Binding-site contacts:
Ligand atom C1 contacts residue THR198 of chain 1.A at 4.0 Å.
Ligand atom O7 contacts residue ASN196 of chain 1.A at 2.9 Å (h-bond).
Ligand atom C8 contacts residue HIS313 of chain 1.A at 4.1 Å.
Ligand atom C1 contacts residue ASN196 of chain 1.A at 1.5 Å.
Ligand atom O7 contacts residue HIS313 of chain 1.A at 3.1 Å.
Ligand atom C7 contacts residue HIS313 of chain 1.A at 3.7 Å.
Ligand atom C8 contacts residue SER236 of chain 1.A at 3.4 Å.
Ligand atom O5 contacts residue ASN196 of chain 1.A at 2.5 Å (h-bond).
Ligand atom C8 contacts residue ASN196 of chain 1.A at 4.3 Å.
Ligand atom C4 contacts residue ASN196 of chain 1.A at 4.3 Å.
Ligand atom C7 contacts residue ASN196 of chain 1.A at 3.1 Å.
Ligand atom N2 contacts residue ASN196 of chain 1.A at 2.9 Å (h-bond).
Ligand atom C5 contacts residue ASN196 of chain 1.A at 3.8 Å.
Ligand atom C8 contacts residue ILE234 of chain 1.A at 3.7 Å (hydrophobic).
Ligand atom C5 contacts residue THR198 of chain 1.A at 4.4 Å.
Ligand atom N2 contacts residue HIS313 of chain 1.A at 4.5 Å.
Ligand atom C8 contacts residue ILE239 of chain 1.A at 4.0 Å (hydrophobic).
Ligand atom C7 contacts residue ILE234 of chain 1.A at 4.2 Å (hydrophobic).
Ligand atom C2 contacts residue ASN196 of chain 1.A at 2.5 Å.
Ligand atom O5 contacts residue THR198 of chain 1.A at 4.3 Å.
Ligand atom O7 contacts residue ILE234 of chain 1.A at 3.9 Å.
Ligand atom C3 contacts residue ASN196 of chain 1.A at 3.9 Å.

The small molecule below binds the protein below.
Small molecule (SMILES): CC(=O)N[C@@H]1[C@@H](O)[C@H](O)[C@@H](CO)O[C@H]1O

Sequence of chain 1.A:
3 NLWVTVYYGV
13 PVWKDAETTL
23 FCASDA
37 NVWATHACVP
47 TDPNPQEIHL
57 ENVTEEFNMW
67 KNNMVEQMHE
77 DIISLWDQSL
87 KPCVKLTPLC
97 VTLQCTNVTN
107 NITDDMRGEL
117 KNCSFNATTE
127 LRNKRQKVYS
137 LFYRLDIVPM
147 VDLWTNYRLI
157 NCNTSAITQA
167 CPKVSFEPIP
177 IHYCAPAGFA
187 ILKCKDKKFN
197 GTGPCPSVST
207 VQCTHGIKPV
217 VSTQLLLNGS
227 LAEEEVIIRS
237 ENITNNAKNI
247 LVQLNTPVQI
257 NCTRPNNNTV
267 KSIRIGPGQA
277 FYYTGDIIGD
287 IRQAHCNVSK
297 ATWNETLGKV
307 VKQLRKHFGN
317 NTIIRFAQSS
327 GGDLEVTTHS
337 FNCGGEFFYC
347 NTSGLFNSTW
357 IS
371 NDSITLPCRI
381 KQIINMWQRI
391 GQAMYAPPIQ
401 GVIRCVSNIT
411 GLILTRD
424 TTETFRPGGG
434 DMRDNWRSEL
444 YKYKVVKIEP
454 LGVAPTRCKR